This protein binds this small molecule.
Small molecule (SMILES): O=C(O)[C@@](O)(COP(=O)(O)O)[C@H](O)[C@H](O)COP(=O)(O)O

Binding-site contacts:
Ligand atom O4 contacts residue SER379 of chain 2.B at 2.9 Å (h-bond).
Ligand atom O3P contacts residue GLY380 of chain 2.B at 3.3 Å.
Ligand atom C5 contacts residue ASN123 of chain 1.B at 3.5 Å.
Ligand atom O3P contacts residue GLY381 of chain 2.B at 2.9 Å (h-bond).
Ligand atom O2P contacts residue GLY403 of chain 2.B at 2.5 Å (h-bond).
Ligand atom C3 contacts residue CA1 of chain 2.K at 3.5 Å.
Ligand atom O6 contacts residue CA1 of chain 2.K at 2.6 Å.
Ligand atom O3P contacts residue THR65 of chain 1.B at 3.6 Å (h-bond).
Ligand atom C contacts residue CA1 of chain 2.K at 3.2 Å.
Ligand atom O3 contacts residue CA1 of chain 2.K at 2.7 Å.
Ligand atom P2 contacts residue ARG295 of chain 2.B at 3.5 Å.
Ligand atom C2 contacts residue LYS175 of chain 2.B at 3.4 Å.
Ligand atom O5P contacts residue HIS327 of chain 2.B at 2.5 Å (h-bond).
Ligand atom O6P contacts residue ARG295 of chain 2.B at 3.0 Å (salt-bridge).
Ligand atom O4 contacts residue GLY380 of chain 2.B at 3.1 Å.
Ligand atom C contacts residue LYS175 of chain 2.B at 3.4 Å.
Ligand atom O3P contacts residue TRP66 of chain 1.B at 3.5 Å.
Ligand atom O3 contacts residue HIS294 of chain 2.B at 3.1 Å (h-bond).
Ligand atom O6 contacts residue LYS177 of chain 2.B at 2.7 Å (salt-bridge).
Ligand atom C1 contacts residue LYS334 of chain 2.B at 3.5 Å.
Ligand atom O2 contacts residue CA1 of chain 2.K at 2.6 Å.
Ligand atom P1 contacts residue THR65 of chain 1.B at 3.5 Å.
Ligand atom O7 contacts residue LYS334 of chain 2.B at 2.8 Å (salt-bridge).
Ligand atom O5 contacts residue LEU335 of chain 2.B at 3.1 Å.
Ligand atom O3P contacts residue LYS334 of chain 2.B at 2.9 Å (salt-bridge).
Ligand atom O2 contacts residue THR173 of chain 2.B at 3.1 Å (h-bond).
Ligand atom O1P contacts residue THR65 of chain 1.B at 2.7 Å (h-bond).
Ligand atom P1 contacts residue GLY404 of chain 2.B at 3.5 Å.
Ligand atom O6 contacts residue LYS175 of chain 2.B at 3.1 Å (salt-bridge).
Ligand atom O2 contacts residue LYS175 of chain 2.B at 2.8 Å (salt-bridge).
Ligand atom O1P contacts residue GLY403 of chain 2.B at 3.4 Å.
Ligand atom O1 contacts residue LYS175 of chain 2.B at 3.0 Å (salt-bridge).
Ligand atom O4P contacts residue ARG295 of chain 2.B at 2.7 Å (salt-bridge).
Ligand atom O7 contacts residue GLU60 of chain 1.B at 3.2 Å (salt-bridge).
Ligand atom O6 contacts residue ASN123 of chain 1.B at 3.4 Å (h-bond).
Ligand atom C2 contacts residue CA1 of chain 2.K at 3.2 Å.
Ligand atom O3 contacts residue KCX201 of chain 2.B at 3.0 Å (h-bond).
Ligand atom O1P contacts residue LYS175 of chain 2.B at 3.2 Å.
Ligand atom O5P contacts residue SER379 of chain 2.B at 3.4 Å (h-bond).
Ligand atom O1P contacts residue GLY404 of chain 2.B at 2.5 Å (h-bond).

Sequence of chain 2.B:
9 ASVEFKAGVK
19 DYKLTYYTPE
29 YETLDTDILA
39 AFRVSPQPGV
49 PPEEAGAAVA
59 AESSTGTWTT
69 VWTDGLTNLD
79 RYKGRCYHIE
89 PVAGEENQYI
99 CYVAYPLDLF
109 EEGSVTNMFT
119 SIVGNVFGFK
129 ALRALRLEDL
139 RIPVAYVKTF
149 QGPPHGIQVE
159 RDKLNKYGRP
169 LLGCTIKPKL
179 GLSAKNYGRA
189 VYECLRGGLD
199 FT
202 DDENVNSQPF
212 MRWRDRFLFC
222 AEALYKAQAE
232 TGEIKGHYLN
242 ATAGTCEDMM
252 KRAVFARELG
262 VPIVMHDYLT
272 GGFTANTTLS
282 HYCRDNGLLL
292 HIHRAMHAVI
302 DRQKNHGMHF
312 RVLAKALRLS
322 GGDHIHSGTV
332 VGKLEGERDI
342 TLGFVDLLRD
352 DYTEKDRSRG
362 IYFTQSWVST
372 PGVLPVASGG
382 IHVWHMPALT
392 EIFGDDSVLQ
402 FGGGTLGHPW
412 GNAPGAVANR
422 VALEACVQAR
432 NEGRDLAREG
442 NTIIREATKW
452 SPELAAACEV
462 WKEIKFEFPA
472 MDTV

Sequence of chain 1.B:
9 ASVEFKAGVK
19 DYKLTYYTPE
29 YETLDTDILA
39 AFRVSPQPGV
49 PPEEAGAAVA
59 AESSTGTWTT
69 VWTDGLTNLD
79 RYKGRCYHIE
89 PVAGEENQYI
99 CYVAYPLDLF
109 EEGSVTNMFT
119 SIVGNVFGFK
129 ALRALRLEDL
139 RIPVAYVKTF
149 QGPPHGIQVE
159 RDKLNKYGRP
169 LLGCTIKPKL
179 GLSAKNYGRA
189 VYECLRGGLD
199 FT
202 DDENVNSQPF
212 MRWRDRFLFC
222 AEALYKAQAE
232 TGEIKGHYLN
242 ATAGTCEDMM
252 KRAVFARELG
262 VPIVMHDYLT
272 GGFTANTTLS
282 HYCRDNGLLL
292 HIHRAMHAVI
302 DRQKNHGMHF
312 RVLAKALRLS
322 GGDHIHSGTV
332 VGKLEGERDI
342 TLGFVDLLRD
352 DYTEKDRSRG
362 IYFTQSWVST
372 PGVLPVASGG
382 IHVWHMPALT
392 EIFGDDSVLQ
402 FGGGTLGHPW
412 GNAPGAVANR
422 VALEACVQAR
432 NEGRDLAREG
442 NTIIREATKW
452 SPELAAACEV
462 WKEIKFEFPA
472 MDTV